Sequence of chain 29.E:
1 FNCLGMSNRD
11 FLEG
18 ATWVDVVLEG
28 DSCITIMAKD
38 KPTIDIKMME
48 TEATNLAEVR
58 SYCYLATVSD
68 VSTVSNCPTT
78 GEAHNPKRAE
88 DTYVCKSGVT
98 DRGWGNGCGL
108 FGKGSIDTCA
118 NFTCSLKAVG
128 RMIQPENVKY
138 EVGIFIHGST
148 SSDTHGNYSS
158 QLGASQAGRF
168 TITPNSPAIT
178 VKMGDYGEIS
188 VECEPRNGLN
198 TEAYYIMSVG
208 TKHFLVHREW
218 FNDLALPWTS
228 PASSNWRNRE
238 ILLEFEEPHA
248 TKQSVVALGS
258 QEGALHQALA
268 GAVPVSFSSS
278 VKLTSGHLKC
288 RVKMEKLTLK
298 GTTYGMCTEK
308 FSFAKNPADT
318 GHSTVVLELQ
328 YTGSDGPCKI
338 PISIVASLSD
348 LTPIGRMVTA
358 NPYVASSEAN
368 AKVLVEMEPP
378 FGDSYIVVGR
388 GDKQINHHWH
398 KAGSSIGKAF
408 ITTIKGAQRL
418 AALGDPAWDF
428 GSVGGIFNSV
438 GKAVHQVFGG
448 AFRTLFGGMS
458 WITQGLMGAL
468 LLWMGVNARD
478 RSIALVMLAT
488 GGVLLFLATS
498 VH

Binding-site contacts:
Ligand atom C1 contacts residue ASN118 of chain 29.E at 1.4 Å.
Ligand atom O7 contacts residue ASN118 of chain 29.E at 3.4 Å (h-bond).
Ligand atom O7 contacts residue ASP67 of chain 29.E at 4.3 Å.
Ligand atom C5 contacts residue THR120 of chain 29.E at 4.5 Å.
Ligand atom C2 contacts residue ASN118 of chain 29.E at 2.5 Å.
Ligand atom C8 contacts residue TYR90 of chain 29.E at 3.6 Å (hydrophobic).
Ligand atom C7 contacts residue ASN118 of chain 29.E at 3.3 Å.
Ligand atom C8 contacts residue ASN118 of chain 29.E at 4.3 Å.
Ligand atom O5 contacts residue THR120 of chain 29.E at 3.7 Å.
Ligand atom O6 contacts residue ASN118 of chain 29.E at 4.1 Å.
Ligand atom O6 contacts residue THR89 of chain 29.E at 3.8 Å.
Ligand atom C5 contacts residue ASN118 of chain 29.E at 3.6 Å.
Ligand atom C8 contacts residue ASP67 of chain 29.E at 4.0 Å.
Ligand atom C6 contacts residue THR120 of chain 29.E at 4.0 Å.
Ligand atom N2 contacts residue ASN118 of chain 29.E at 2.9 Å (h-bond).
Ligand atom O5 contacts residue ASN118 of chain 29.E at 2.4 Å (h-bond).
Ligand atom C4 contacts residue ASN118 of chain 29.E at 4.2 Å.
Ligand atom C7 contacts residue TYR90 of chain 29.E at 4.2 Å (hydrophobic).
Ligand atom O5 contacts residue SER66 of chain 29.E at 4.3 Å.
Ligand atom O7 contacts residue SER66 of chain 29.E at 3.6 Å.
Ligand atom O6 contacts residue PHE119 of chain 29.E at 3.2 Å (h-bond).
Ligand atom N2 contacts residue TYR90 of chain 29.E at 4.2 Å.
Ligand atom O6 contacts residue THR120 of chain 29.E at 3.5 Å (h-bond).
Ligand atom C7 contacts residue ASP67 of chain 29.E at 4.3 Å.
Ligand atom C3 contacts residue ASN118 of chain 29.E at 3.8 Å.
Ligand atom C1 contacts residue SER66 of chain 29.E at 4.4 Å.

This small molecule binds to this protein.
Small molecule (SMILES): CC(=O)N[C@@H]1[C@@H](O)[C@H](O)[C@@H](CO)O[C@H]1O